This small molecule binds to this protein.
Small molecule (SMILES): CCCCCCCCCCO[C@@H]1O[C@H](CO)[C@@H](O[C@H]2O[C@H](CO)[C@@H](O)[C@H](O)[C@H]2O)[C@H](O)[C@H]1O

Sequence of chain 1.P:
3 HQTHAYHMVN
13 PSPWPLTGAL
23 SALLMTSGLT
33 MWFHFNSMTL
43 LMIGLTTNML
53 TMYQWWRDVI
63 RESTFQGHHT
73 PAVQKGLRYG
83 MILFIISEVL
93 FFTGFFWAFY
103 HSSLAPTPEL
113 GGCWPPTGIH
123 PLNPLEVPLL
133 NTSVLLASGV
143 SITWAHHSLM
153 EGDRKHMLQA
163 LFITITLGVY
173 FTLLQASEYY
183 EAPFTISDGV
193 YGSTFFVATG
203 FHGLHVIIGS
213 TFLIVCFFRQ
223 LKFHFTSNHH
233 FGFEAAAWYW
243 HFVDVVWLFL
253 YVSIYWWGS

Binding-site contacts:
Ligand atom C11 contacts residue TRP62 of chain 1.T at 4.0 Å (hydrophobic).
Ligand atom C37 contacts residue PEK1 of chain 1.EC at 3.8 Å.
Ligand atom C25 contacts residue LEU43 of chain 1.P at 4.1 Å (hydrophobic).
Ligand atom C18 contacts residue TRP34 of chain 1.P at 3.6 Å (hydrophobic).
Ligand atom C9 contacts residue GLY63 of chain 1.T at 3.9 Å.
Ligand atom O55 contacts residue PHE69 of chain 1.T at 4.3 Å.
Ligand atom O61 contacts residue MET40 of chain 1.P at 4.1 Å.
Ligand atom C22 contacts residue LEU43 of chain 1.P at 4.3 Å (hydrophobic).
Ligand atom C5 contacts residue TRP62 of chain 1.T at 4.3 Å (hydrophobic).
Ligand atom C40 contacts residue LEU206 of chain 1.P at 4.3 Å (hydrophobic).
Ligand atom C57 contacts residue SER61 of chain 1.T at 3.3 Å.
Ligand atom C8 contacts residue GLY63 of chain 1.T at 3.7 Å.
Ligand atom C19 contacts residue LEU43 of chain 1.P at 3.9 Å (hydrophobic).
Ligand atom C10 contacts residue TRP62 of chain 1.T at 3.6 Å (hydrophobic).
Ligand atom C43 contacts residue PGV1 of chain 1.QB at 4.1 Å.
Ligand atom C57 contacts residue MET40 of chain 1.P at 4.1 Å (hydrophobic).
Ligand atom C11 contacts residue GLY63 of chain 1.T at 3.2 Å.
Ligand atom O49 contacts residue PHE69 of chain 1.T at 4.2 Å.
Ligand atom O5 contacts residue MET40 of chain 1.P at 3.6 Å (h-bond).
Ligand atom O1 contacts residue TRP62 of chain 1.T at 3.8 Å.
Ligand atom C57 contacts residue TRP34 of chain 1.P at 2.9 Å (hydrophobic).
Ligand atom O61 contacts residue TRP62 of chain 1.T at 4.1 Å.
Ligand atom C31 contacts residue LEU31 of chain 1.P at 4.2 Å (hydrophobic).
Ligand atom C18 contacts residue LEU43 of chain 1.P at 4.2 Å (hydrophobic).
Ligand atom C6 contacts residue TRP34 of chain 1.P at 4.0 Å (hydrophobic).
Ligand atom C40 contacts residue PEK1 of chain 1.EC at 4.3 Å.
Ligand atom O1 contacts residue GLY63 of chain 1.T at 4.2 Å.
Ligand atom C1 contacts residue PHE69 of chain 1.T at 3.8 Å (hydrophobic).
Ligand atom O61 contacts residue SER61 of chain 1.T at 3.4 Å (h-bond).
Ligand atom C4 contacts residue MET40 of chain 1.P at 3.4 Å (hydrophobic).
Ligand atom C6 contacts residue MET40 of chain 1.P at 3.6 Å (hydrophobic).
Ligand atom O6 contacts residue SER61 of chain 1.T at 4.3 Å.
Ligand atom O5 contacts residue TRP34 of chain 1.P at 2.9 Å.
Ligand atom O6 contacts residue TRP62 of chain 1.T at 3.5 Å.
Ligand atom O61 contacts residue TRP34 of chain 1.P at 3.2 Å (h-bond).
Ligand atom C22 contacts residue PEK1 of chain 1.EC at 3.8 Å.
Ligand atom C4 contacts residue TRP34 of chain 1.P at 3.6 Å (hydrophobic).
Ligand atom O6 contacts residue GLY63 of chain 1.T at 3.6 Å (h-bond).
Ligand atom C43 contacts residue PEK1 of chain 1.EC at 4.1 Å.
Ligand atom C57 contacts residue TRP62 of chain 1.T at 3.5 Å (hydrophobic).

Sequence of chain 1.T:
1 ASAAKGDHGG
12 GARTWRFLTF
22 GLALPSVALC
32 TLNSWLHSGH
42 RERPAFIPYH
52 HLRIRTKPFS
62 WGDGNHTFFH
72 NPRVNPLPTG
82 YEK